Sequence of chain 1.J:
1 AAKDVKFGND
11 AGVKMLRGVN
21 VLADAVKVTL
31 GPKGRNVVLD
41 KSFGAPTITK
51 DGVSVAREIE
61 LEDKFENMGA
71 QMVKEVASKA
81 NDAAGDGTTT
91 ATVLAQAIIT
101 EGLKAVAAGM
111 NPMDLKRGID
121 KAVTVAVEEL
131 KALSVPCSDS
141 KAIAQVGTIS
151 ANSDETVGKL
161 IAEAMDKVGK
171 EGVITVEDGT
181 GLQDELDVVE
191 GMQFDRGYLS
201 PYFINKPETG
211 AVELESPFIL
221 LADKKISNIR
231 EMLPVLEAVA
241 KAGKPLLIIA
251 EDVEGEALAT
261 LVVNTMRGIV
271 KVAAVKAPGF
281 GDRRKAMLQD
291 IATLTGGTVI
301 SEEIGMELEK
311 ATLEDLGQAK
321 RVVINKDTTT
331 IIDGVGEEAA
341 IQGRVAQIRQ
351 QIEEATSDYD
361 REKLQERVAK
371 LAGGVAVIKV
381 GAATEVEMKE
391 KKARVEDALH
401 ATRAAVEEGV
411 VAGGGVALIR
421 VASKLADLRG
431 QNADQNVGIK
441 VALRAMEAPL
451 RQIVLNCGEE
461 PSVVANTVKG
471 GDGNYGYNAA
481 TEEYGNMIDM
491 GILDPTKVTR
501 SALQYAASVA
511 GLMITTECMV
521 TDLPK

This small molecule binds to this protein.
Small molecule (SMILES): Nc1ncnc2c1ncn2[C@@H]1O[C@H](COP(=O)(O)OP(=O)(O)OP(O)(O)=S)[C@@H](O)[C@H]1O

Binding-site contacts:
Ligand atom O3G contacts residue ASP86 of chain 1.J at 3.5 Å (salt-bridge).
Ligand atom N6 contacts residue ALA480 of chain 1.J at 3.4 Å.
Ligand atom O1A contacts residue K1 of chain 1.HB at 2.6 Å.
Ligand atom PB contacts residue GLY87 of chain 1.J at 3.5 Å.
Ligand atom O2G contacts residue THR88 of chain 1.J at 3.0 Å (h-bond).
Ligand atom O2B contacts residue LEU30 of chain 1.J at 3.6 Å.
Ligand atom O1B contacts residue MG1 of chain 1.GB at 2.4 Å.
Ligand atom N6 contacts residue ASN478 of chain 1.J at 3.1 Å (h-bond).
Ligand atom N1 contacts residue ALA479 of chain 1.J at 2.9 Å (h-bond).
Ligand atom C2 contacts residue TYR477 of chain 1.J at 3.6 Å (hydrophobic).
Ligand atom C2 contacts residue ALA479 of chain 1.J at 3.5 Å (hydrophobic).
Ligand atom O3B contacts residue GLY87 of chain 1.J at 3.5 Å.
Ligand atom O3B contacts residue THR89 of chain 1.J at 3.0 Å (h-bond).
Ligand atom O1B contacts residue GLY87 of chain 1.J at 3.1 Å (h-bond).
Ligand atom O2A contacts residue MG1 of chain 1.GB at 2.3 Å.
Ligand atom C4 contacts residue PRO32 of chain 1.J at 3.5 Å (hydrophobic).
Ligand atom PG contacts residue MG1 of chain 1.GB at 3.5 Å.
Ligand atom O1B contacts residue ASP86 of chain 1.J at 3.0 Å (salt-bridge).
Ligand atom C2' contacts residue ASP494 of chain 1.J at 3.3 Å.
Ligand atom O3A contacts residue LEU30 of chain 1.J at 3.4 Å.
Ligand atom O1A contacts residue GLY31 of chain 1.J at 3.0 Å (h-bond).
Ligand atom PB contacts residue MG1 of chain 1.GB at 3.5 Å.
Ligand atom O3' contacts residue ASP494 of chain 1.J at 3.0 Å (salt-bridge).
Ligand atom O2B contacts residue THR90 of chain 1.J at 2.6 Å (h-bond).
Ligand atom O2' contacts residue GLY414 of chain 1.J at 2.8 Å (h-bond).
Ligand atom O3B contacts residue THR88 of chain 1.J at 3.2 Å (h-bond).
Ligand atom C5 contacts residue PRO32 of chain 1.J at 3.5 Å (hydrophobic).
Ligand atom N3 contacts residue GLY414 of chain 1.J at 3.1 Å.
Ligand atom O3G contacts residue MG1 of chain 1.GB at 2.2 Å.
Ligand atom S1G contacts residue GLY52 of chain 1.J at 3.4 Å (h-bond).
Ligand atom S1G contacts residue THR88 of chain 1.J at 3.4 Å (h-bond).
Ligand atom O5' contacts residue GLY31 of chain 1.J at 3.4 Å (h-bond).
Ligand atom C3' contacts residue ASP494 of chain 1.J at 3.4 Å.
Ligand atom O2G contacts residue GLY87 of chain 1.J at 3.5 Å (h-bond).
Ligand atom PA contacts residue MG1 of chain 1.GB at 3.6 Å.
Ligand atom S1G contacts residue THR89 of chain 1.J at 2.8 Å (h-bond).
Ligand atom O2' contacts residue GLY413 of chain 1.J at 3.3 Å.
Ligand atom O2B contacts residue GLY87 of chain 1.J at 3.3 Å.
Ligand atom O2' contacts residue ASP494 of chain 1.J at 2.8 Å (salt-bridge).
Ligand atom O1A contacts residue THR29 of chain 1.J at 3.5 Å (h-bond).